Binding-site contacts:
Ligand atom C15 contacts residue LEU29 of chain 1.A at 3.9 Å (hydrophobic).
Ligand atom C1 contacts residue LEU163 of chain 1.A at 3.7 Å (hydrophobic).
Ligand atom N5 contacts residue GLU104 of chain 1.A at 3.8 Å.
Ligand atom C6 contacts residue ALA55 of chain 1.A at 3.4 Å (hydrophobic).
Ligand atom C9 contacts residue GLY109 of chain 1.A at 3.6 Å.
Ligand atom C6 contacts residue MET106 of chain 1.A at 3.8 Å (hydrophobic).
Ligand atom O14 contacts residue ALA107 of chain 1.A at 3.7 Å.
Ligand atom C8 contacts residue GLY109 of chain 1.A at 3.8 Å.
Ligand atom C13 contacts residue MET106 of chain 1.A at 3.4 Å (hydrophobic).
Ligand atom C8 contacts residue MET106 of chain 1.A at 3.4 Å (hydrophobic).
Ligand atom C12 contacts residue LEU29 of chain 1.A at 4.0 Å (hydrophobic).
Ligand atom C3 contacts residue ASP177 of chain 1.A at 3.7 Å.
Ligand atom C2 contacts residue LEU163 of chain 1.A at 3.8 Å (hydrophobic).
Ligand atom C34 contacts residue LEU29 of chain 1.A at 3.9 Å (hydrophobic).
Ligand atom N3 contacts residue LEU163 of chain 1.A at 3.7 Å.
Ligand atom C13 contacts residue LEU29 of chain 1.A at 3.9 Å (hydrophobic).
Ligand atom N7 contacts residue MET106 of chain 1.A at 2.9 Å (h-bond).
Ligand atom N22 contacts residue GLU117 of chain 1.A at 3.6 Å.
Ligand atom CL contacts residue LEU163 of chain 1.A at 3.9 Å.
Ligand atom C13 contacts residue GLY109 of chain 1.A at 3.9 Å.
Ligand atom N5 contacts residue MET106 of chain 1.A at 3.0 Å (h-bond).
Ligand atom C1 contacts residue ALA55 of chain 1.A at 3.8 Å (hydrophobic).
Ligand atom O14 contacts residue LEU105 of chain 1.A at 3.9 Å.
Ligand atom N29 contacts residue VAL37 of chain 1.A at 3.9 Å.
Ligand atom C21 contacts residue LEU29 of chain 1.A at 3.4 Å (hydrophobic).
Ligand atom C37 contacts residue LEU163 of chain 1.A at 3.6 Å (hydrophobic).
Ligand atom C37 contacts residue ARG160 of chain 1.A at 3.5 Å.
Ligand atom O14 contacts residue MET106 of chain 1.A at 3.0 Å (h-bond).
Ligand atom C6 contacts residue GLU104 of chain 1.A at 3.3 Å.
Ligand atom C10 contacts residue GLY109 of chain 1.A at 3.6 Å.
Ligand atom C11 contacts residue GLY109 of chain 1.A at 3.7 Å.
Ligand atom C15 contacts residue ALA107 of chain 1.A at 3.8 Å (hydrophobic).
Ligand atom C4 contacts residue MET106 of chain 1.A at 3.7 Å (hydrophobic).
Ligand atom C23 contacts residue GLU117 of chain 1.A at 3.3 Å.
Ligand atom C33 contacts residue HIS31 of chain 1.A at 3.9 Å.
Ligand atom N7 contacts residue LEU29 of chain 1.A at 3.9 Å.
Ligand atom N5 contacts residue ALA55 of chain 1.A at 3.6 Å.
Ligand atom C12 contacts residue GLY109 of chain 1.A at 3.8 Å.
Ligand atom C24 contacts residue GLU117 of chain 1.A at 3.1 Å.
Ligand atom CL contacts residue LEU103 of chain 1.A at 3.4 Å.

Sequence of chain 1.A:
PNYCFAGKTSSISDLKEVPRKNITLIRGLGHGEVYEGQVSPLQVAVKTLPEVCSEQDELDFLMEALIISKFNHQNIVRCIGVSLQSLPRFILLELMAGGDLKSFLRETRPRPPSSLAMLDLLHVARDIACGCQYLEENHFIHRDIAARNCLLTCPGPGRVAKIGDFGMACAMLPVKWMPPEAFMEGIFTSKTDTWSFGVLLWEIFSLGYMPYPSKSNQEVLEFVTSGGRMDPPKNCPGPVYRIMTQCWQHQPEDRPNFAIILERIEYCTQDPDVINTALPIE

The small molecule below binds the protein below.
Small molecule (SMILES): COc1cc(N2CCC(N3CCN(C)CC3)CC2)ccc1Nc1ncc(Cl)c(Nc2ccccc2P(C)(C)=O)n1